This small molecule binds to this protein.
Small molecule (SMILES): CC(=O)N[C@@H]1[C@@H](O)[C@H](O)[C@@H](CO)O[C@H]1O

Sequence of chain 1.B:
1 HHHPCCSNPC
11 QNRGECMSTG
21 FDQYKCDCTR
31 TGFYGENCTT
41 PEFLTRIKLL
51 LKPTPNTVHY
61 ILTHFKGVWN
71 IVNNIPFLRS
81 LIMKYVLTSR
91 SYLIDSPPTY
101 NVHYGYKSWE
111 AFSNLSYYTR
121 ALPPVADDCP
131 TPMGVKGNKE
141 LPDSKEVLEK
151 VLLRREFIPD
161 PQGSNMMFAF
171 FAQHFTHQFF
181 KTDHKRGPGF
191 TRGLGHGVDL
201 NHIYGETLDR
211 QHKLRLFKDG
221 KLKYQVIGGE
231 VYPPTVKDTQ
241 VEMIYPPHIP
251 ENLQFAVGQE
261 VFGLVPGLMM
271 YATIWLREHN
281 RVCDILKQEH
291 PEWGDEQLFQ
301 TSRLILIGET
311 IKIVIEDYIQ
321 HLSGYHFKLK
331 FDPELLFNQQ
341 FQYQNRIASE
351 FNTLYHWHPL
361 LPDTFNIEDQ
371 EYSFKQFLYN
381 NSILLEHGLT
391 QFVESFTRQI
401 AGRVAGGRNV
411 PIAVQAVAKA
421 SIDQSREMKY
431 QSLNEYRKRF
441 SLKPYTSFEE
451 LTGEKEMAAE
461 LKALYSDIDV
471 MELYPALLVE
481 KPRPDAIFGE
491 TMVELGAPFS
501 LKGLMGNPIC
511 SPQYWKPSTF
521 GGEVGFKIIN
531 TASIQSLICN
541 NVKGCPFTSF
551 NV

Binding-site contacts:
Ligand atom C3 contacts residue NAG1 of chain 1.M at 3.5 Å.
Ligand atom C4 contacts residue ASN114 of chain 1.B at 4.2 Å.
Ligand atom C6 contacts residue PHE190 of chain 1.B at 3.7 Å (hydrophobic).
Ligand atom C2 contacts residue GLU110 of chain 1.B at 4.2 Å.
Ligand atom C3 contacts residue ARG186 of chain 1.B at 4.1 Å.
Ligand atom O6 contacts residue LEU208 of chain 1.A at 3.9 Å.
Ligand atom C6 contacts residue TYR117 of chain 1.B at 3.8 Å (hydrophobic).
Ligand atom C7 contacts residue ASN114 of chain 1.B at 3.5 Å.
Ligand atom O6 contacts residue NAG1 of chain 1.M at 3.5 Å.
Ligand atom O7 contacts residue ASN114 of chain 1.B at 3.8 Å.
Ligand atom O5 contacts residue ASN114 of chain 1.B at 2.4 Å (h-bond).
Ligand atom O5 contacts residue TYR117 of chain 1.B at 3.6 Å.
Ligand atom C1 contacts residue ASN114 of chain 1.B at 1.4 Å.
Ligand atom C3 contacts residue ASN114 of chain 1.B at 3.8 Å.
Ligand atom O4 contacts residue NAG1 of chain 1.M at 1.6 Å.
Ligand atom C1 contacts residue GLU110 of chain 1.B at 3.6 Å.
Ligand atom C5 contacts residue PHE190 of chain 1.B at 4.0 Å (hydrophobic).
Ligand atom C5 contacts residue NAG1 of chain 1.M at 3.6 Å.
Ligand atom C1 contacts residue TYR117 of chain 1.B at 4.1 Å (hydrophobic).
Ligand atom C2 contacts residue LEU208 of chain 1.A at 4.5 Å (hydrophobic).
Ligand atom O5 contacts residue GLU110 of chain 1.B at 3.6 Å (salt-bridge).
Ligand atom C2 contacts residue ASN114 of chain 1.B at 2.5 Å.
Ligand atom O4 contacts residue ARG186 of chain 1.B at 4.0 Å.
Ligand atom C4 contacts residue LEU208 of chain 1.A at 4.0 Å (hydrophobic).
Ligand atom O6 contacts residue TYR117 of chain 1.B at 3.8 Å.
Ligand atom O3 contacts residue LEU208 of chain 1.A at 4.4 Å.
Ligand atom C6 contacts residue NAG1 of chain 1.M at 3.6 Å.
Ligand atom O3 contacts residue NAG1 of chain 1.M at 3.2 Å (h-bond).
Ligand atom C4 contacts residue NAG1 of chain 1.M at 2.5 Å.
Ligand atom C5 contacts residue ASN114 of chain 1.B at 3.6 Å.
Ligand atom O7 contacts residue LEU208 of chain 1.A at 3.9 Å.
Ligand atom N2 contacts residue ASN114 of chain 1.B at 2.9 Å (h-bond).
Ligand atom O3 contacts residue ARG186 of chain 1.B at 4.5 Å.
Ligand atom C5 contacts residue ARG186 of chain 1.B at 4.3 Å.
Ligand atom O5 contacts residue PHE190 of chain 1.B at 4.4 Å.

Sequence of chain 1.A:
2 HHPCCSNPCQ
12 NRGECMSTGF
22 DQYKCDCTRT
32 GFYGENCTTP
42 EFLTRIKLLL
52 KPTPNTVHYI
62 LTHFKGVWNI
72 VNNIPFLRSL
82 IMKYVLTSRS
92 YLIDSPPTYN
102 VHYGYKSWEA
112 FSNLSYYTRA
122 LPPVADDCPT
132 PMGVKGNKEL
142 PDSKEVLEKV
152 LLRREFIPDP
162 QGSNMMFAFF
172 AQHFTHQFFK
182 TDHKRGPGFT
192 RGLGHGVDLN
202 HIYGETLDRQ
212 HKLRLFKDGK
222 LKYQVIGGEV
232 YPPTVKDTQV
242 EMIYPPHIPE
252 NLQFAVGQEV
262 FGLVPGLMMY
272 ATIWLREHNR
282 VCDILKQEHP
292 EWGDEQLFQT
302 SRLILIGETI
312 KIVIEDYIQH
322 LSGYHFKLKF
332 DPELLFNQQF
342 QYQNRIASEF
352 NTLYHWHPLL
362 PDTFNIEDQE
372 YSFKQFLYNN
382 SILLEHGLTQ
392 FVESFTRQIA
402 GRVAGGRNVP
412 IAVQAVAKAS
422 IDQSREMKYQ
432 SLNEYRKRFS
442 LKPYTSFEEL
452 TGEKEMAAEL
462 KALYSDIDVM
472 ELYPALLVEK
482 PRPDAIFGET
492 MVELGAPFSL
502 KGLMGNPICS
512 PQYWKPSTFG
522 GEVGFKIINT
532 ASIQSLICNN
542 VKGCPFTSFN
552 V